The protein below binds the small molecule below.
Small molecule (SMILES): OC[C@H]1O[C@@H](O)[C@H](O)[C@@H](O[C@@H]2O[C@H]3CO[C@@H]([C@@H]2O)[C@@H]3O[C@@H]2O[C@H](CO)[C@H](O)[C@H](O[C@@H]3O[C@H]4CO[C@@H]([C@@H]3O)[C@@H]4O)[C@H]2O)[C@H]1O

Sequence of chain 1.A:
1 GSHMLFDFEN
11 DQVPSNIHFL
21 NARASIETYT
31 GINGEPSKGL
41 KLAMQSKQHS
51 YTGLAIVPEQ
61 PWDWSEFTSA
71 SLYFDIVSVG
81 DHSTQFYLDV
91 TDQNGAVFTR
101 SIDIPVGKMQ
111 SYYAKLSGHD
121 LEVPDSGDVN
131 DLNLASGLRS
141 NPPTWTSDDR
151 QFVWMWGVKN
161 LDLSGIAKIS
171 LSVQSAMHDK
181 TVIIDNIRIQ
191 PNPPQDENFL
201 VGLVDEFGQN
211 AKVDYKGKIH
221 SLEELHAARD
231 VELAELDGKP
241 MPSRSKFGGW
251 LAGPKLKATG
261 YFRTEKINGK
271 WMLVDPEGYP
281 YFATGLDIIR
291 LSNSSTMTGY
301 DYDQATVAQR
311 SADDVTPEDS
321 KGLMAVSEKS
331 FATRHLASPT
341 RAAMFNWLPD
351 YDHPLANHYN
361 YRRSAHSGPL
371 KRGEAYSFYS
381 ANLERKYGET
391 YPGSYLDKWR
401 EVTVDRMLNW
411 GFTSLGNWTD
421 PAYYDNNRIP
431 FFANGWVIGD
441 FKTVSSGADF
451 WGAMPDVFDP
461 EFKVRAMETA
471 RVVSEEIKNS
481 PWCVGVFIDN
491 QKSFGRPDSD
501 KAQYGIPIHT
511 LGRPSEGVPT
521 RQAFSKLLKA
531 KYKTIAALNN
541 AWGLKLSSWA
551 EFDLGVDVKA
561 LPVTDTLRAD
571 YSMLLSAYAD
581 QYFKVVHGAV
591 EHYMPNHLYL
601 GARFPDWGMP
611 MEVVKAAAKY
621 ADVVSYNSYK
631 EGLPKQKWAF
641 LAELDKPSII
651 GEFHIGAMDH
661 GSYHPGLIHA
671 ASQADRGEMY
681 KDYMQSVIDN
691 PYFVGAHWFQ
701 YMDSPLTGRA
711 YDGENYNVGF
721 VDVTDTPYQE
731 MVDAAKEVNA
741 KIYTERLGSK

Binding-site contacts:
Ligand atom C6 contacts residue LEU667 of chain 1.A at 3.5 Å (hydrophobic).
Ligand atom C3 contacts residue ASP319 of chain 1.A at 3.4 Å.
Ligand atom C4 contacts residue GLN491 of chain 1.A at 3.4 Å.
Ligand atom O4 contacts residue ARG709 of chain 1.A at 3.2 Å (salt-bridge).
Ligand atom O3 contacts residue TRP436 of chain 1.A at 3.2 Å.
Ligand atom O2 contacts residue ASN490 of chain 1.A at 2.9 Å (h-bond).
Ligand atom O2 contacts residue ARG709 of chain 1.A at 3.3 Å (salt-bridge).
Ligand atom O3 contacts residue ARG709 of chain 1.A at 3.1 Å (salt-bridge).
Ligand atom O5 contacts residue PHE699 of chain 1.A at 3.5 Å.
Ligand atom O2 contacts residue GLU652 of chain 1.A at 2.7 Å (salt-bridge).
Ligand atom O5 contacts residue GLU652 of chain 1.A at 3.0 Å (salt-bridge).
Ligand atom C1 contacts residue GLN491 of chain 1.A at 3.4 Å.
Ligand atom O4 contacts residue GLU714 of chain 1.A at 2.6 Å (salt-bridge).
Ligand atom C1 contacts residue GLU652 of chain 1.A at 3.1 Å.
Ligand atom O3 contacts residue LEU667 of chain 1.A at 3.5 Å.
Ligand atom O4 contacts residue SER320 of chain 1.A at 3.3 Å (h-bond).
Ligand atom C5 contacts residue TYR629 of chain 1.A at 3.4 Å (hydrophobic).
Ligand atom C2 contacts residue GLU652 of chain 1.A at 3.4 Å.
Ligand atom O5 contacts residue ARG496 of chain 1.A at 3.1 Å (salt-bridge).
Ligand atom O5 contacts residue ARG709 of chain 1.A at 2.9 Å (salt-bridge).
Ligand atom O4 contacts residue ASP319 of chain 1.A at 2.7 Å (salt-bridge).
Ligand atom C6 contacts residue GLU714 of chain 1.A at 3.4 Å.
Ligand atom C3 contacts residue LEU667 of chain 1.A at 3.5 Å (hydrophobic).
Ligand atom O5 contacts residue TYR629 of chain 1.A at 3.1 Å (h-bond).
Ligand atom O4 contacts residue ARG290 of chain 1.A at 3.0 Å (salt-bridge).
Ligand atom O3 contacts residue TRP607 of chain 1.A at 3.0 Å (h-bond).
Ligand atom O2 contacts residue GLN491 of chain 1.A at 3.5 Å (h-bond).
Ligand atom C6 contacts residue TRP418 of chain 1.A at 3.4 Å (hydrophobic).
Ligand atom O3 contacts residue TRP418 of chain 1.A at 3.4 Å.
Ligand atom O4 contacts residue ARG496 of chain 1.A at 3.1 Å (salt-bridge).
Ligand atom C4 contacts residue GLU714 of chain 1.A at 3.5 Å.
Ligand atom O4 contacts residue GLN491 of chain 1.A at 3.0 Å (h-bond).
Ligand atom C4 contacts residue ASP319 of chain 1.A at 3.4 Å.
Ligand atom O2 contacts residue TRP607 of chain 1.A at 3.2 Å (h-bond).
Ligand atom O5 contacts residue TRP607 of chain 1.A at 3.1 Å (h-bond).
Ligand atom O6 contacts residue GLU714 of chain 1.A at 2.9 Å (salt-bridge).
Ligand atom O1 contacts residue ARG496 of chain 1.A at 3.3 Å (salt-bridge).
Ligand atom O4 contacts residue ASN293 of chain 1.A at 3.2 Å (h-bond).
Ligand atom O4 contacts residue TRP607 of chain 1.A at 3.5 Å (h-bond).
Ligand atom O6 contacts residue HIS654 of chain 1.A at 3.3 Å.